Sequence of chain 1.B:
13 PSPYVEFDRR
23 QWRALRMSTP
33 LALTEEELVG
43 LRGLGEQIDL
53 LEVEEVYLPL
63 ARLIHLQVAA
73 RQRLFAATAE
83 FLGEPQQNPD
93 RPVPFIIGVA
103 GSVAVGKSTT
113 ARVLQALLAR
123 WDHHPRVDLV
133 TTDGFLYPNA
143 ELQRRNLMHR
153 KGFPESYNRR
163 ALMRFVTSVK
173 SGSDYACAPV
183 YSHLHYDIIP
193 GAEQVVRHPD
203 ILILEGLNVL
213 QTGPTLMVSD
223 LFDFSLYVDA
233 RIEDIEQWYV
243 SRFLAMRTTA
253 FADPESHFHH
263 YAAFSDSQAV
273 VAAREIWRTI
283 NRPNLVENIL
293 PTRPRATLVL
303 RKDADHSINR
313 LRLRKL

Binding-site contacts:
Ligand atom NAV contacts residue LYS153 of chain 1.B at 3.6 Å.
Ligand atom CAL contacts residue PHE260 of chain 1.B at 3.5 Å (hydrophobic).
Ligand atom OAB contacts residue TYR188 of chain 1.B at 2.7 Å (h-bond).
Ligand atom CAU contacts residue ILE278 of chain 1.B at 3.6 Å (hydrophobic).
Ligand atom CAX contacts residue MET248 of chain 1.B at 3.9 Å (hydrophobic).
Ligand atom CAE contacts residue LEU138 of chain 1.B at 3.8 Å (hydrophobic).
Ligand atom CBC contacts residue LYS153 of chain 1.B at 3.8 Å.
Ligand atom CAF contacts residue GLY154 of chain 1.B at 3.8 Å.
Ligand atom CAG contacts residue LEU138 of chain 1.B at 3.8 Å (hydrophobic).
Ligand atom CAQ contacts residue ILE282 of chain 1.B at 3.7 Å (hydrophobic).
Ligand atom CAT contacts residue TYR241 of chain 1.B at 3.1 Å (hydrophobic).
Ligand atom CAN contacts residue ILE278 of chain 1.B at 3.8 Å (hydrophobic).
Ligand atom CAD contacts residue HIS151 of chain 1.B at 3.7 Å.
Ligand atom CAJ contacts residue MET150 of chain 1.B at 3.7 Å (hydrophobic).
Ligand atom OAC contacts residue TYR241 of chain 1.B at 3.2 Å.
Ligand atom CAX contacts residue ARG244 of chain 1.B at 3.9 Å.
Ligand atom CAJ contacts residue ILE282 of chain 1.B at 3.1 Å (hydrophobic).
Ligand atom CAH contacts residue LYS153 of chain 1.B at 3.7 Å.
Ligand atom CAX contacts residue TYR241 of chain 1.B at 3.5 Å (hydrophobic).
Ligand atom CAS contacts residue LYS153 of chain 1.B at 3.7 Å.
Ligand atom CAO contacts residue TYR241 of chain 1.B at 3.4 Å (hydrophobic).
Ligand atom NAA contacts residue MET150 of chain 1.B at 3.5 Å (h-bond).
Ligand atom CAT contacts residue PHE245 of chain 1.B at 3.4 Å (hydrophobic).
Ligand atom CBB contacts residue ILE278 of chain 1.B at 3.6 Å (hydrophobic).
Ligand atom CAM contacts residue ILE282 of chain 1.B at 3.2 Å (hydrophobic).
Ligand atom NBF contacts residue LYS153 of chain 1.B at 3.9 Å.
Ligand atom NAA contacts residue HIS151 of chain 1.B at 3.3 Å.
Ligand atom OAW contacts residue PHE253 of chain 1.B at 3.6 Å.
Ligand atom OAW contacts residue TYR188 of chain 1.B at 3.5 Å (h-bond).
Ligand atom CAX contacts residue TYR188 of chain 1.B at 3.7 Å (hydrophobic).
Ligand atom CAQ contacts residue ASN283 of chain 1.B at 3.4 Å.
Ligand atom CAN contacts residue PHE260 of chain 1.B at 3.6 Å (hydrophobic).
Ligand atom CAD contacts residue MET150 of chain 1.B at 3.5 Å (hydrophobic).
Ligand atom OAC contacts residue ARG244 of chain 1.B at 2.7 Å (salt-bridge).
Ligand atom OAB contacts residue MET248 of chain 1.B at 3.7 Å.
Ligand atom OAW contacts residue PHE245 of chain 1.B at 3.6 Å.
Ligand atom CAH contacts residue GLY154 of chain 1.B at 3.8 Å.
Ligand atom CAE contacts residue ASP135 of chain 1.B at 3.4 Å.
Ligand atom CAF contacts residue LEU209 of chain 1.B at 3.8 Å (hydrophobic).
Ligand atom CAS contacts residue ASN283 of chain 1.B at 3.3 Å.

The protein below binds the small molecule below.
Small molecule (SMILES): N#Cc1ccc(-c2ccc(OCC(=O)O)cc2CN2CCN(c3ccccn3)CC2)cc1